Binding-site contacts:
Ligand atom C5 contacts residue PRO120 of chain 1.A at 4.2 Å (hydrophobic).
Ligand atom C6 contacts residue MET145 of chain 1.A at 3.9 Å (hydrophobic).
Ligand atom C7 contacts residue NAI1 of chain 1.C at 3.7 Å.
Ligand atom C1 contacts residue MET145 of chain 1.A at 3.7 Å (hydrophobic).
Ligand atom C2 contacts residue NAI1 of chain 1.C at 3.4 Å.
Ligand atom C5 contacts residue PHE320 of chain 1.A at 4.2 Å (hydrophobic).
Ligand atom C6 contacts residue PHE320 of chain 1.A at 4.3 Å (hydrophobic).
Ligand atom O9 contacts residue CYS46 of chain 1.A at 3.2 Å (h-bond).
Ligand atom N8 contacts residue ZN1 of chain 1.E at 4.0 Å.
Ligand atom N8 contacts residue PHE93 of chain 1.A at 3.5 Å.
Ligand atom C7 contacts residue ZN1 of chain 1.E at 2.7 Å.
Ligand atom C7 contacts residue PHE93 of chain 1.A at 3.5 Å (hydrophobic).
Ligand atom O9 contacts residue ZN1 of chain 1.E at 2.2 Å.
Ligand atom C3 contacts residue NAI1 of chain 1.C at 4.0 Å.
Ligand atom C7 contacts residue CYS178 of chain 1.A at 3.7 Å (hydrophobic).
Ligand atom O9 contacts residue CYS178 of chain 1.A at 3.5 Å (h-bond).
Ligand atom C7 contacts residue MET145 of chain 1.A at 4.0 Å (hydrophobic).
Ligand atom N8 contacts residue NAI1 of chain 1.C at 4.2 Å.
Ligand atom C1 contacts residue PHE93 of chain 1.A at 4.5 Å (hydrophobic).
Ligand atom C6 contacts residue NAI1 of chain 1.C at 4.5 Å.
Ligand atom C5 contacts residue ILE311 of chain 1.B at 4.4 Å (hydrophobic).
Ligand atom O9 contacts residue THR48 of chain 1.A at 2.7 Å (h-bond).
Ligand atom C7 contacts residue CYS46 of chain 1.A at 4.2 Å (hydrophobic).
Ligand atom C4 contacts residue ILE311 of chain 1.B at 3.9 Å (hydrophobic).
Ligand atom O9 contacts residue HIS67 of chain 1.A at 3.5 Å (h-bond).
Ligand atom C4 contacts residue NAI1 of chain 1.C at 4.3 Å.
Ligand atom O9 contacts residue NAI1 of chain 1.C at 3.3 Å.
Ligand atom C7 contacts residue THR48 of chain 1.A at 3.5 Å.
Ligand atom C2 contacts residue THR48 of chain 1.A at 3.8 Å.
Ligand atom C1 contacts residue THR48 of chain 1.A at 3.9 Å.
Ligand atom C7 contacts residue HIS67 of chain 1.A at 3.4 Å.
Ligand atom C6 contacts residue PHE93 of chain 1.A at 3.8 Å (hydrophobic).
Ligand atom N8 contacts residue MET145 of chain 1.A at 3.4 Å.
Ligand atom N8 contacts residue THR48 of chain 1.A at 3.8 Å.
Ligand atom N8 contacts residue HIS67 of chain 1.A at 4.5 Å.

A protein and the small-molecule ligand that binds it are described below.
Small molecule (SMILES): O=CNC1CCCCC1

Sequence of chain 1.B:
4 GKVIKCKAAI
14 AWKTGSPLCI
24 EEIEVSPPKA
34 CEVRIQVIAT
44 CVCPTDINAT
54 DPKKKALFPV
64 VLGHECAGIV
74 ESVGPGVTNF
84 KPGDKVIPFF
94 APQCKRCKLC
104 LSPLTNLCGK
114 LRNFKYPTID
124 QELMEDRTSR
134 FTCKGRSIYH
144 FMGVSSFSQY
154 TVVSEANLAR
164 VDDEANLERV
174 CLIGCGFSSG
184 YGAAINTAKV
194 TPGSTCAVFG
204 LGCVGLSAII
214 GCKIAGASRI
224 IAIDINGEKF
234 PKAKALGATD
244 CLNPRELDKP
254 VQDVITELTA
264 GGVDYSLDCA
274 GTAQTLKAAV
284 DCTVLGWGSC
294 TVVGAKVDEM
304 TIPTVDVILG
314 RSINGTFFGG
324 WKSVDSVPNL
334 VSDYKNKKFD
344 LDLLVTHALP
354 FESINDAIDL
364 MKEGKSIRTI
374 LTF

Sequence of chain 1.A:
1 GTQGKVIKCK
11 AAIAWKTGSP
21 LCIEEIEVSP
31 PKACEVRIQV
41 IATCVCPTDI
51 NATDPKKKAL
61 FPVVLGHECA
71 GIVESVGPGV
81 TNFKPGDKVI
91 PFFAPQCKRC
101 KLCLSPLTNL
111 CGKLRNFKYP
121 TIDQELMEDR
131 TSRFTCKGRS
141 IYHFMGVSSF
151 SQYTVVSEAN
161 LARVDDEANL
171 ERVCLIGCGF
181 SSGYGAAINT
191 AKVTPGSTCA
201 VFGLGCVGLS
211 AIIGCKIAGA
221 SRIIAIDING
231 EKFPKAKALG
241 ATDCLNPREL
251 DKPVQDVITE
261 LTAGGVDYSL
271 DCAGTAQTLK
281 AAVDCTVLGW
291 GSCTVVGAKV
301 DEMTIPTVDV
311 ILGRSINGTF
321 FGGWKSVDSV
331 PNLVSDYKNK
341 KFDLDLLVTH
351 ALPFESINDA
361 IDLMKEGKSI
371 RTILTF